Binding-site contacts:
Ligand atom C5 contacts residue ASN81 of chain 1.C at 3.6 Å.
Ligand atom C5 contacts residue TYR79 of chain 1.C at 3.2 Å (hydrophobic).
Ligand atom C2 contacts residue ASN81 of chain 1.C at 2.5 Å.
Ligand atom C1 contacts residue TYR79 of chain 1.C at 4.5 Å (hydrophobic).
Ligand atom C3 contacts residue ASN81 of chain 1.C at 3.8 Å.
Ligand atom C7 contacts residue ASN81 of chain 1.C at 3.9 Å.
Ligand atom C8 contacts residue PRO88 of chain 1.A at 4.1 Å (hydrophobic).
Ligand atom O5 contacts residue TYR79 of chain 1.C at 3.9 Å.
Ligand atom O7 contacts residue PRO88 of chain 1.A at 4.2 Å.
Ligand atom C6 contacts residue TYR79 of chain 1.C at 3.3 Å (hydrophobic).
Ligand atom C4 contacts residue ASN81 of chain 1.C at 4.2 Å.
Ligand atom O4 contacts residue TYR79 of chain 1.C at 4.5 Å.
Ligand atom O5 contacts residue ASN81 of chain 1.C at 2.3 Å (h-bond).
Ligand atom N2 contacts residue ASN81 of chain 1.C at 3.0 Å (h-bond).
Ligand atom C1 contacts residue ASN81 of chain 1.C at 1.4 Å.
Ligand atom C4 contacts residue TYR79 of chain 1.C at 4.4 Å (hydrophobic).
Ligand atom O7 contacts residue ASN81 of chain 1.C at 4.3 Å.
Ligand atom C8 contacts residue ASN81 of chain 1.C at 4.3 Å.

Sequence of chain 1.A:
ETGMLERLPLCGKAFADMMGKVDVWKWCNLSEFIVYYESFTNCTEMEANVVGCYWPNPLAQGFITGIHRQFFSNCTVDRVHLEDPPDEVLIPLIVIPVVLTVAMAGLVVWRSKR

The protein below binds the small molecule below.
Small molecule (SMILES): CC(=O)N[C@@H]1[C@@H](O)[C@H](O)[C@@H](CO)O[C@H]1O

Sequence of chain 1.C:
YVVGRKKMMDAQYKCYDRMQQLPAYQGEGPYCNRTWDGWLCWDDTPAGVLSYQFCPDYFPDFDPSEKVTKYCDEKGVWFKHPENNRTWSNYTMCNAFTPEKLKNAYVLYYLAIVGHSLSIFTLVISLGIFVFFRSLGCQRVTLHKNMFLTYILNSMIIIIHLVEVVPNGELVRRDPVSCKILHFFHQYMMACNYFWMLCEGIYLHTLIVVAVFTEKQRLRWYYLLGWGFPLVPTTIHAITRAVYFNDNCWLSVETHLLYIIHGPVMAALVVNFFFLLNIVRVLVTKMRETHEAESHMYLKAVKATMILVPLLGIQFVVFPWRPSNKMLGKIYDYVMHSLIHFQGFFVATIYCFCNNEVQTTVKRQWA